The protein below binds the small molecule below.
Small molecule (SMILES): CC(=O)N[C@H]1[C@H](O[C@H]2[C@H](O)[C@@H](NC(C)=O)CO[C@@H]2CO)O[C@H](CO)[C@@H](O)[C@@H]1O

Binding-site contacts:
Ligand atom N2 contacts residue ASN153 of chain 21.C at 3.2 Å (h-bond).
Ligand atom O6 contacts residue HIS149 of chain 21.C at 3.6 Å.
Ligand atom O5 contacts residue HIS149 of chain 21.C at 3.8 Å.
Ligand atom C2 contacts residue HIS149 of chain 21.C at 3.6 Å.
Ligand atom O3 contacts residue HIS149 of chain 21.C at 4.2 Å.
Ligand atom C1 contacts residue ASN153 of chain 21.C at 1.4 Å.
Ligand atom C5 contacts residue ASN153 of chain 21.C at 3.6 Å.
Ligand atom C6 contacts residue HIS158 of chain 21.C at 3.9 Å.
Ligand atom O5 contacts residue HIS158 of chain 21.C at 3.2 Å.
Ligand atom C6 contacts residue HIS149 of chain 21.C at 4.1 Å.
Ligand atom C1 contacts residue HIS158 of chain 21.C at 4.1 Å.
Ligand atom C5 contacts residue HIS158 of chain 21.C at 4.2 Å.
Ligand atom O7 contacts residue ASN103 of chain 21.E at 4.5 Å.
Ligand atom O7 contacts residue ASN153 of chain 21.C at 4.0 Å.
Ligand atom C2 contacts residue ASN153 of chain 21.C at 2.6 Å.
Ligand atom C8 contacts residue TRP101 of chain 21.E at 4.4 Å (hydrophobic).
Ligand atom C3 contacts residue HIS149 of chain 21.C at 4.3 Å.
Ligand atom C5 contacts residue HIS149 of chain 21.C at 3.6 Å.
Ligand atom O7 contacts residue TRP101 of chain 21.E at 3.4 Å (h-bond).
Ligand atom O5 contacts residue GLY156 of chain 21.C at 3.9 Å.
Ligand atom C6 contacts residue GLY156 of chain 21.C at 3.8 Å.
Ligand atom C4 contacts residue HIS149 of chain 21.C at 3.7 Å.
Ligand atom C1 contacts residue THR155 of chain 21.C at 3.7 Å.
Ligand atom O7 contacts residue GLY102 of chain 21.E at 3.0 Å (h-bond).
Ligand atom O5 contacts residue ASN153 of chain 21.C at 2.2 Å (h-bond).
Ligand atom C8 contacts residue ALA150 of chain 21.C at 4.5 Å (hydrophobic).
Ligand atom C7 contacts residue GLY102 of chain 21.E at 4.0 Å.
Ligand atom C4 contacts residue ASN153 of chain 21.C at 4.2 Å.
Ligand atom C5 contacts residue GLY156 of chain 21.C at 4.0 Å.
Ligand atom C7 contacts residue ASN153 of chain 21.C at 3.6 Å.
Ligand atom C8 contacts residue ASN153 of chain 21.C at 3.9 Å.
Ligand atom O5 contacts residue THR155 of chain 21.C at 3.8 Å.
Ligand atom C8 contacts residue HIS149 of chain 21.C at 3.5 Å.
Ligand atom C7 contacts residue TRP101 of chain 21.E at 4.3 Å (hydrophobic).
Ligand atom O6 contacts residue HIS158 of chain 21.C at 3.4 Å.
Ligand atom C1 contacts residue HIS149 of chain 21.C at 3.7 Å.
Ligand atom C3 contacts residue ASN153 of chain 21.C at 3.9 Å.

Sequence of chain 21.E:
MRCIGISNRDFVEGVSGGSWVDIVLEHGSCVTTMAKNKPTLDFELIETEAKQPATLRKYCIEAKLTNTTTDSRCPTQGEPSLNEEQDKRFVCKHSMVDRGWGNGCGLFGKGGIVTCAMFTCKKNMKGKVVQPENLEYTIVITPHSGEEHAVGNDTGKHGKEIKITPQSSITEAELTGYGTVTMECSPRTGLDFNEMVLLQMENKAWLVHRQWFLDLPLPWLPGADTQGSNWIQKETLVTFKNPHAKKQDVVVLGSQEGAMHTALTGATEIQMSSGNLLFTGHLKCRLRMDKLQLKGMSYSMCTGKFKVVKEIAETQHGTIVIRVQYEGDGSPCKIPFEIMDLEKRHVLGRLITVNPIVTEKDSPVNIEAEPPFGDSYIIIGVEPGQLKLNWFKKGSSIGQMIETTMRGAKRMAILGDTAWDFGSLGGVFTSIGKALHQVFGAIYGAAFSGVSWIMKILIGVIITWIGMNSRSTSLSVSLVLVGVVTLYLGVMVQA

Sequence of chain 21.C:
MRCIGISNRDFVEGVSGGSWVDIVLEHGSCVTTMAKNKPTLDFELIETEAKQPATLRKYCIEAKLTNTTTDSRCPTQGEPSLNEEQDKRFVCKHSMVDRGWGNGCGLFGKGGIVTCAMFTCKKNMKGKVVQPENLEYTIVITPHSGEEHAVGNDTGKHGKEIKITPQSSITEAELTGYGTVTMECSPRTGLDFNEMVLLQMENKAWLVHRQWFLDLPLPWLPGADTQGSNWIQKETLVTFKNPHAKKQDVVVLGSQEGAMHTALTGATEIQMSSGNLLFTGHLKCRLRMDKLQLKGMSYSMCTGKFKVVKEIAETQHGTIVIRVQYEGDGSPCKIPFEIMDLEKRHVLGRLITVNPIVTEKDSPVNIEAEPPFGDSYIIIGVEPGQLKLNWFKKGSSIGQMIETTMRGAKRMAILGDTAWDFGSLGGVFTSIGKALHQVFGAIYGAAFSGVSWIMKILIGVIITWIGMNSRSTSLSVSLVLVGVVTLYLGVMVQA